Binding-site contacts:
Ligand atom O4 contacts residue ARG67 of chain 1.E at 3.3 Å (salt-bridge).
Ligand atom O2 contacts residue LYS16 of chain 1.E at 2.8 Å (salt-bridge).
Ligand atom C3 contacts residue ASP66 of chain 1.E at 3.5 Å.
Ligand atom C2 contacts residue TRP231 of chain 1.E at 3.7 Å (hydrophobic).
Ligand atom O6 contacts residue PHE157 of chain 1.E at 3.8 Å.
Ligand atom O6 contacts residue TYR156 of chain 1.E at 3.1 Å (h-bond).
Ligand atom O3 contacts residue GLU112 of chain 1.E at 3.7 Å.
Ligand atom C4 contacts residue TRP341 of chain 1.E at 3.5 Å (hydrophobic).
Ligand atom C3 contacts residue ARG67 of chain 1.E at 3.9 Å.
Ligand atom O3 contacts residue TRP63 of chain 1.E at 3.2 Å (h-bond).
Ligand atom O6 contacts residue PRO155 of chain 1.E at 3.3 Å.
Ligand atom O2 contacts residue ASP66 of chain 1.E at 2.6 Å (salt-bridge).
Ligand atom C2 contacts residue GLU112 of chain 1.E at 3.5 Å.
Ligand atom O2 contacts residue ALA64 of chain 1.E at 3.4 Å.
Ligand atom O3 contacts residue ASP66 of chain 1.E at 2.6 Å (salt-bridge).
Ligand atom C4 contacts residue TYR156 of chain 1.E at 4.0 Å (hydrophobic).
Ligand atom O1 contacts residue ASP15 of chain 1.E at 2.8 Å (salt-bridge).
Ligand atom O5 contacts residue TYR156 of chain 1.E at 3.2 Å.
Ligand atom O3 contacts residue TRP341 of chain 1.E at 3.8 Å.
Ligand atom O3 contacts residue ALA64 of chain 1.E at 3.4 Å.
Ligand atom O1 contacts residue ASN13 of chain 1.E at 3.5 Å (h-bond).
Ligand atom C6 contacts residue TYR156 of chain 1.E at 3.8 Å (hydrophobic).
Ligand atom C6 contacts residue GLU154 of chain 1.E at 3.2 Å.
Ligand atom O1 contacts residue LYS16 of chain 1.E at 3.0 Å (salt-bridge).
Ligand atom C6 contacts residue TRP341 of chain 1.E at 3.8 Å (hydrophobic).
Ligand atom C1 contacts residue TYR156 of chain 1.E at 3.6 Å (hydrophobic).
Ligand atom C1 contacts residue TRP231 of chain 1.E at 3.6 Å (hydrophobic).
Ligand atom C6 contacts residue PRO155 of chain 1.E at 3.9 Å (hydrophobic).
Ligand atom C3 contacts residue TRP63 of chain 1.E at 3.6 Å (hydrophobic).
Ligand atom C1 contacts residue ASP15 of chain 1.E at 3.6 Å.
Ligand atom C5 contacts residue GLU154 of chain 1.E at 4.0 Å.
Ligand atom C1 contacts residue LYS16 of chain 1.E at 3.7 Å.
Ligand atom C2 contacts residue LYS16 of chain 1.E at 3.8 Å.
Ligand atom O4 contacts residue TRP341 of chain 1.E at 3.9 Å.
Ligand atom O2 contacts residue TRP231 of chain 1.E at 3.9 Å.
Ligand atom O2 contacts residue GLU112 of chain 1.E at 2.6 Å (salt-bridge).
Ligand atom O2 contacts residue TRP63 of chain 1.E at 3.4 Å (h-bond).
Ligand atom O6 contacts residue GLU154 of chain 1.E at 2.6 Å (salt-bridge).
Ligand atom C2 contacts residue ASP66 of chain 1.E at 3.4 Å.
Ligand atom O3 contacts residue ARG67 of chain 1.E at 2.7 Å (salt-bridge).

Sequence of chain 1.E:
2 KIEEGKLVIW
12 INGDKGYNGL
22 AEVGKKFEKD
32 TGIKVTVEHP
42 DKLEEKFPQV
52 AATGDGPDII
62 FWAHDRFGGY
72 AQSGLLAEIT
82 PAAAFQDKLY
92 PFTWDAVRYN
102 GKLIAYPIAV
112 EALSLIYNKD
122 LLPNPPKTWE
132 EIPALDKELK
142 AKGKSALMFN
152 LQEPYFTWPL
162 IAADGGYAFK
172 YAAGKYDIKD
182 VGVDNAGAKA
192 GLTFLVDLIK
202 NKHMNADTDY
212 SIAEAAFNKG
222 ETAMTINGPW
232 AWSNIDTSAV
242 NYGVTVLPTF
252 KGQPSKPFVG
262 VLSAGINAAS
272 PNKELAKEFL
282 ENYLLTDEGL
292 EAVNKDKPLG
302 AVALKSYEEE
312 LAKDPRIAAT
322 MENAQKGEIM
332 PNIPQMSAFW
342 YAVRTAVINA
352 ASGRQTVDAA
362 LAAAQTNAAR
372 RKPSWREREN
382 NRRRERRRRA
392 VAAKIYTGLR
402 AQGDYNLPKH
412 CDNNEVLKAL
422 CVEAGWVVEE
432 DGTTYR

A small-molecule ligand and the protein it binds are described below.
Small molecule (SMILES): OC[C@H]1O[C@H](O[C@H]2[C@H](O)[C@@H](O)[C@@H](O)O[C@@H]2CO)[C@H](O)[C@@H](O)[C@@H]1O